A protein and the small-molecule ligand that binds it are described below.
Small molecule (SMILES): CC(=O)N[C@@H]1[C@@H](O)[C@H](O)[C@@H](CO)O[C@H]1O

Binding-site contacts:
Ligand atom C4 contacts residue ASN410 of chain 1.E at 4.2 Å.
Ligand atom C1 contacts residue ASN410 of chain 1.E at 1.4 Å.
Ligand atom N2 contacts residue ASN410 of chain 1.E at 3.0 Å (h-bond).
Ligand atom C2 contacts residue ASN410 of chain 1.E at 2.5 Å.
Ligand atom C5 contacts residue ASN410 of chain 1.E at 3.6 Å.
Ligand atom C3 contacts residue ASN410 of chain 1.E at 3.8 Å.
Ligand atom C7 contacts residue ASN410 of chain 1.E at 4.1 Å.
Ligand atom O5 contacts residue ASN410 of chain 1.E at 2.3 Å (h-bond).

Sequence of chain 1.E:
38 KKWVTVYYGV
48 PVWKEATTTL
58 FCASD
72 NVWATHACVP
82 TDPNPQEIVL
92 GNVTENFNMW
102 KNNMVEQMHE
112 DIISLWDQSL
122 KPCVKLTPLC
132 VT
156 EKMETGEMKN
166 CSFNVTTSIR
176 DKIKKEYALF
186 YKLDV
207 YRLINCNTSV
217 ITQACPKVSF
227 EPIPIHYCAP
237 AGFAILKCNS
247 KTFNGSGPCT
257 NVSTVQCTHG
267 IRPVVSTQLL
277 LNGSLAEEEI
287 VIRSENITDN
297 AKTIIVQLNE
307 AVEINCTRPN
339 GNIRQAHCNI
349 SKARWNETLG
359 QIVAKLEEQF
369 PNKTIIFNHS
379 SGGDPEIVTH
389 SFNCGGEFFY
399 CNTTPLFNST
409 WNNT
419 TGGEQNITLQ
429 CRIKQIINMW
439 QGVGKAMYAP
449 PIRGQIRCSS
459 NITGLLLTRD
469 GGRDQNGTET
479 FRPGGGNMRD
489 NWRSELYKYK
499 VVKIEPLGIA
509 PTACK